A protein and the small-molecule ligand that binds it are described below.
Small molecule (SMILES): Nc1ncnc2c1ncn2[C@@H]1O[C@H](COP(=O)(O)OP(=O)(O)OP(O)(O)=S)[C@@H](O)[C@H]1O

Sequence of chain 1.B:
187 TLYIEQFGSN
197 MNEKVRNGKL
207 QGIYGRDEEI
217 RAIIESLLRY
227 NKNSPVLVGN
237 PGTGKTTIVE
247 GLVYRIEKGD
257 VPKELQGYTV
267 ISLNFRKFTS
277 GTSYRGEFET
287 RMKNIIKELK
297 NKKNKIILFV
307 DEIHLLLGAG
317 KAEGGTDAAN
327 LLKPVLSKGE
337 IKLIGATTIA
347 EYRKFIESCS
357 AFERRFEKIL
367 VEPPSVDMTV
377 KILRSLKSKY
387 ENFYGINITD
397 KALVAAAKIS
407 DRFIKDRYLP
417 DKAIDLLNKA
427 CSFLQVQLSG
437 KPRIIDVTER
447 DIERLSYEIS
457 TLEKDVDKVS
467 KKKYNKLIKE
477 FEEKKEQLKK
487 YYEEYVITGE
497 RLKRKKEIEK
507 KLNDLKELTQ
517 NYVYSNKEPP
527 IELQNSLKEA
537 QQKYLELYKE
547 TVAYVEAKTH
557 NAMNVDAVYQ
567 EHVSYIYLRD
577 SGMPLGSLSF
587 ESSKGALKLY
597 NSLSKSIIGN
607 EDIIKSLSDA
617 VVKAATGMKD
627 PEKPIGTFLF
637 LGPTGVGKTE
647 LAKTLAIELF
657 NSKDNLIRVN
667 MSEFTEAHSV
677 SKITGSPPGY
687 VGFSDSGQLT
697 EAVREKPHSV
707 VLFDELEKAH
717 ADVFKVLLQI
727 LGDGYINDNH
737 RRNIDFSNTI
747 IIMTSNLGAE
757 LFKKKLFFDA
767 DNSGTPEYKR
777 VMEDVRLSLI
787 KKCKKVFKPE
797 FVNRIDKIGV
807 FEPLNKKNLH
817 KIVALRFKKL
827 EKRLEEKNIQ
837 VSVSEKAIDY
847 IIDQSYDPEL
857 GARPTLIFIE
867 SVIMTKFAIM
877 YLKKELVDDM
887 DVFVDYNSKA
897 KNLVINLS

Binding-site contacts:
Ligand atom C4' contacts residue ARG360 of chain 1.A at 3.8 Å.
Ligand atom O2A contacts residue LYS241 of chain 1.B at 2.5 Å (salt-bridge).
Ligand atom N6 contacts residue TYR210 of chain 1.B at 2.9 Å (h-bond).
Ligand atom O3G contacts residue ARG361 of chain 1.A at 3.1 Å (salt-bridge).
Ligand atom C4 contacts residue THR243 of chain 1.B at 3.5 Å.
Ligand atom PG contacts residue PRO237 of chain 1.B at 3.1 Å.
Ligand atom O3G contacts residue PRO237 of chain 1.B at 3.0 Å (h-bond).
Ligand atom PA contacts residue LYS241 of chain 1.B at 3.7 Å.
Ligand atom C6 contacts residue THR243 of chain 1.B at 3.2 Å.
Ligand atom O2A contacts residue THR242 of chain 1.B at 3.2 Å (h-bond).
Ligand atom N7 contacts residue THR243 of chain 1.B at 3.9 Å.
Ligand atom O1A contacts residue THR239 of chain 1.B at 3.3 Å (h-bond).
Ligand atom N1 contacts residue THR243 of chain 1.B at 3.4 Å.
Ligand atom O1B contacts residue SER333 of chain 1.A at 3.7 Å.
Ligand atom O5' contacts residue GLY240 of chain 1.B at 3.8 Å.
Ligand atom O3A contacts residue ARG360 of chain 1.A at 3.8 Å.
Ligand atom O2A contacts residue GLY240 of chain 1.B at 3.0 Å.
Ligand atom O1A contacts residue GLY238 of chain 1.B at 3.0 Å.
Ligand atom O1A contacts residue PRO237 of chain 1.B at 3.5 Å (h-bond).
Ligand atom C2 contacts residue THR243 of chain 1.B at 3.6 Å.
Ligand atom N3 contacts residue THR243 of chain 1.B at 3.6 Å.
Ligand atom N6 contacts residue THR243 of chain 1.B at 3.8 Å.
Ligand atom C5' contacts residue ARG360 of chain 1.A at 3.3 Å.
Ligand atom C3' contacts residue THR243 of chain 1.B at 3.5 Å.
Ligand atom O2B contacts residue THR242 of chain 1.B at 2.6 Å (h-bond).
Ligand atom PB contacts residue ARG361 of chain 1.A at 3.8 Å.
Ligand atom O1B contacts residue ARG361 of chain 1.A at 2.5 Å (salt-bridge).
Ligand atom C5 contacts residue THR243 of chain 1.B at 3.2 Å.
Ligand atom N1 contacts residue TYR210 of chain 1.B at 3.3 Å (h-bond).
Ligand atom C1' contacts residue THR243 of chain 1.B at 3.9 Å.
Ligand atom C2' contacts residue THR243 of chain 1.B at 3.1 Å.
Ligand atom C8 contacts residue THR243 of chain 1.B at 3.7 Å.
Ligand atom S1G contacts residue LYS241 of chain 1.B at 3.4 Å.
Ligand atom O2G contacts residue PRO237 of chain 1.B at 2.0 Å (h-bond).
Ligand atom O1A contacts residue GLY240 of chain 1.B at 2.5 Å (h-bond).
Ligand atom O3A contacts residue PRO237 of chain 1.B at 3.7 Å.
Ligand atom C6 contacts residue TYR210 of chain 1.B at 3.5 Å (hydrophobic).
Ligand atom PA contacts residue GLY240 of chain 1.B at 3.4 Å.
Ligand atom N9 contacts residue THR243 of chain 1.B at 3.4 Å (h-bond).
Ligand atom O2G contacts residue ASN236 of chain 1.B at 3.4 Å (h-bond).

Sequence of chain 1.A:
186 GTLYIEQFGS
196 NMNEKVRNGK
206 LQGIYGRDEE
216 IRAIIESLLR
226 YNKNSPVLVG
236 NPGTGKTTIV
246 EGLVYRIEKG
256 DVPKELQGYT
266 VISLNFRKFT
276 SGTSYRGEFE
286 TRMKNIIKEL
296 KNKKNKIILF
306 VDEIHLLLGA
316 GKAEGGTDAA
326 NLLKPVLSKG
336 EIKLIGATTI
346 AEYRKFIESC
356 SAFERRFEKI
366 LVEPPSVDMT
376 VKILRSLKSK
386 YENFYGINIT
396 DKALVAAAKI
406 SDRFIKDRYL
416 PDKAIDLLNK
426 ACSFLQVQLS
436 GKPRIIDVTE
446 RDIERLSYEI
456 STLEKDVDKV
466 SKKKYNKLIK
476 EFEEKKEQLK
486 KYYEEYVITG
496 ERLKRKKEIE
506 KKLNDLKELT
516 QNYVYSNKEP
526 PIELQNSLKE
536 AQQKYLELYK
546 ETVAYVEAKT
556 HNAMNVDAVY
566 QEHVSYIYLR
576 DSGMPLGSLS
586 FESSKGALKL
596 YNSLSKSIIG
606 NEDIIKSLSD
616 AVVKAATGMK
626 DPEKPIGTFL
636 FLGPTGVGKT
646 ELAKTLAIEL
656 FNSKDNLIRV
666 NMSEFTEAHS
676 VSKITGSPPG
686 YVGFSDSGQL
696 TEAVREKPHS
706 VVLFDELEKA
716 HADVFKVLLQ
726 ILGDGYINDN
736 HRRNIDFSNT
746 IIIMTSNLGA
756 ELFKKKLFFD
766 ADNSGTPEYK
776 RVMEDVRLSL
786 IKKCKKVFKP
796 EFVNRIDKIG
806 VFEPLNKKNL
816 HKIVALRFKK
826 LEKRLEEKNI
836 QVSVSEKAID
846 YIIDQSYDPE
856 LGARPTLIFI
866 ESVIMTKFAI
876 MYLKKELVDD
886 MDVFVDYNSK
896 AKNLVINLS